A protein and the small-molecule ligand that binds it are described below.
Small molecule (SMILES): O=C([O-])C(=O)[O-]

Sequence of chain 1.D:
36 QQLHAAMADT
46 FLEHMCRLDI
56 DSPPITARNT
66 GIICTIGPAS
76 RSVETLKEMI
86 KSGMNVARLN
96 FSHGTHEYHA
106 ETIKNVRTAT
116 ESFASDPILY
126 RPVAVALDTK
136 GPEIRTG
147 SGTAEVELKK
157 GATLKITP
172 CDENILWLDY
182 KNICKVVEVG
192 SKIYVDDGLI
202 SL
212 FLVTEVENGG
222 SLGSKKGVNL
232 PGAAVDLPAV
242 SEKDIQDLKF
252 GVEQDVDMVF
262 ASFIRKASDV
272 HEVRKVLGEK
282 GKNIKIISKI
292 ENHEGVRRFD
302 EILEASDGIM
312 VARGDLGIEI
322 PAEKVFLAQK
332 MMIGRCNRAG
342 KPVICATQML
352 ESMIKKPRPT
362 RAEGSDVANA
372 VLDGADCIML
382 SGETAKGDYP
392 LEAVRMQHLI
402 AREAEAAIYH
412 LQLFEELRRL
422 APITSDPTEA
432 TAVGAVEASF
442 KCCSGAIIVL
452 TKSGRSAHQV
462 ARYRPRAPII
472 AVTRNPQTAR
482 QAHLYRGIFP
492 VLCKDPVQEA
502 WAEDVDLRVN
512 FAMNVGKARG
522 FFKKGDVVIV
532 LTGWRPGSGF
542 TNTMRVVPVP

Binding-site contacts:
Ligand atom O2 contacts residue LYS290 of chain 1.D at 4.0 Å.
Ligand atom C1 contacts residue GLU292 of chain 1.D at 3.6 Å.
Ligand atom O4 contacts residue LYS290 of chain 1.D at 3.0 Å (salt-bridge).
Ligand atom O2 contacts residue MET311 of chain 1.D at 4.2 Å.
Ligand atom O3 contacts residue GLY315 of chain 1.D at 3.7 Å.
Ligand atom O4 contacts residue ALA313 of chain 1.D at 4.3 Å.
Ligand atom O2 contacts residue ALA313 of chain 1.D at 3.5 Å.
Ligand atom O4 contacts residue ASP316 of chain 1.D at 4.0 Å.
Ligand atom O3 contacts residue GLU292 of chain 1.D at 2.9 Å (salt-bridge).
Ligand atom C2 contacts residue GLU292 of chain 1.D at 3.6 Å.
Ligand atom O3 contacts residue ALA313 of chain 1.D at 3.3 Å (h-bond).
Ligand atom C1 contacts residue MG1 of chain 1.R at 3.6 Å.
Ligand atom C2 contacts residue LYS290 of chain 1.D at 3.8 Å.
Ligand atom O4 contacts residue GLU292 of chain 1.D at 3.4 Å (salt-bridge).
Ligand atom C1 contacts residue ARG314 of chain 1.D at 4.1 Å.
Ligand atom O3 contacts residue ARG314 of chain 1.D at 4.5 Å.
Ligand atom O1 contacts residue GLY315 of chain 1.D at 2.7 Å (h-bond).
Ligand atom O2 contacts residue ALA347 of chain 1.D at 4.4 Å.
Ligand atom O3 contacts residue LEU317 of chain 1.D at 4.5 Å.
Ligand atom C1 contacts residue THR348 of chain 1.D at 3.4 Å.
Ligand atom O2 contacts residue MET380 of chain 1.D at 4.2 Å.
Ligand atom O4 contacts residue MG1 of chain 1.R at 2.3 Å.
Ligand atom C2 contacts residue THR348 of chain 1.D at 3.6 Å.
Ligand atom O2 contacts residue THR348 of chain 1.D at 3.0 Å (h-bond).
Ligand atom O1 contacts residue THR348 of chain 1.D at 2.4 Å (h-bond).
Ligand atom C1 contacts residue ASP316 of chain 1.D at 3.6 Å.
Ligand atom O1 contacts residue ARG314 of chain 1.D at 3.5 Å (salt-bridge).
Ligand atom O1 contacts residue ALA313 of chain 1.D at 3.4 Å.
Ligand atom C2 contacts residue MG1 of chain 1.R at 3.3 Å.
Ligand atom O4 contacts residue ARG93 of chain 1.D at 4.5 Å.
Ligand atom C1 contacts residue GLY315 of chain 1.D at 3.5 Å.
Ligand atom O1 contacts residue ASP316 of chain 1.D at 3.8 Å.
Ligand atom O2 contacts residue MG1 of chain 1.R at 4.5 Å.
Ligand atom O3 contacts residue MG1 of chain 1.R at 3.0 Å.
Ligand atom O3 contacts residue ASP316 of chain 1.D at 2.8 Å (salt-bridge).
Ligand atom C2 contacts residue ALA313 of chain 1.D at 3.5 Å (hydrophobic).
Ligand atom C1 contacts residue ALA313 of chain 1.D at 3.4 Å (hydrophobic).